Binding-site contacts:
Ligand atom C7 contacts residue ASN130 of chain 1.C at 3.3 Å.
Ligand atom C8 contacts residue ASN130 of chain 1.C at 3.9 Å.
Ligand atom C8 contacts residue LYS186 of chain 1.C at 4.2 Å.
Ligand atom C1 contacts residue LYS144 of chain 1.C at 4.4 Å.
Ligand atom C4 contacts residue ASN130 of chain 1.C at 4.4 Å.
Ligand atom C2 contacts residue ASN130 of chain 1.C at 2.5 Å.
Ligand atom C1 contacts residue ASN130 of chain 1.C at 1.5 Å.
Ligand atom O6 contacts residue ARG140 of chain 1.C at 4.2 Å.
Ligand atom O7 contacts residue ASN130 of chain 1.C at 3.2 Å (h-bond).
Ligand atom C8 contacts residue ARG167 of chain 1.C at 3.8 Å.
Ligand atom C3 contacts residue ASN130 of chain 1.C at 3.9 Å.
Ligand atom C8 contacts residue THR129 of chain 1.C at 4.1 Å.
Ligand atom C5 contacts residue ASN130 of chain 1.C at 3.8 Å.
Ligand atom O5 contacts residue ASN130 of chain 1.C at 2.4 Å (h-bond).
Ligand atom N2 contacts residue ASN130 of chain 1.C at 3.0 Å (h-bond).

A protein and the small-molecule ligand that binds it are described below.
Small molecule (SMILES): CC(=O)N[C@H]1[C@H](O[C@H]2[C@H](O)[C@@H](NC(C)=O)CO[C@@H]2CO)O[C@H](CO)[C@@H](O)[C@@H]1O

Sequence of chain 1.C:
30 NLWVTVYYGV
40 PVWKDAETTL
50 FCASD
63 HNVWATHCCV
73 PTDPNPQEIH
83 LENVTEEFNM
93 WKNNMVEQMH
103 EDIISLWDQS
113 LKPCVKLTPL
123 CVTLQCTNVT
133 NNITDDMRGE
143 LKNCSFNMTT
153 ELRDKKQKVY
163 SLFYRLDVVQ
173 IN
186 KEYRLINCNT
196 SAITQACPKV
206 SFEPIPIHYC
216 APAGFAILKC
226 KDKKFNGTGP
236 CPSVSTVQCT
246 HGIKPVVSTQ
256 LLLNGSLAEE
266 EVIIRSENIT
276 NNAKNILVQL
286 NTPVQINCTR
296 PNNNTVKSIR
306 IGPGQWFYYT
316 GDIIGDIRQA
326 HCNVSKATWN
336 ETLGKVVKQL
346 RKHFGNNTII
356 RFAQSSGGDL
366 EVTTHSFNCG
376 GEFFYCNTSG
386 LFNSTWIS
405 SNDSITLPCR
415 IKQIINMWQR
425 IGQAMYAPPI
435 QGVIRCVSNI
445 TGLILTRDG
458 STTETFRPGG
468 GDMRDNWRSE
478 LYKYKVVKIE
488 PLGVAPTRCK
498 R